A protein and the small-molecule ligand that binds it are described below.
Small molecule (SMILES): CC(=O)N[C@@H]1[C@@H](O)[C@H](O)[C@@H](CO)O[C@H]1O

Sequence of chain 1.E:
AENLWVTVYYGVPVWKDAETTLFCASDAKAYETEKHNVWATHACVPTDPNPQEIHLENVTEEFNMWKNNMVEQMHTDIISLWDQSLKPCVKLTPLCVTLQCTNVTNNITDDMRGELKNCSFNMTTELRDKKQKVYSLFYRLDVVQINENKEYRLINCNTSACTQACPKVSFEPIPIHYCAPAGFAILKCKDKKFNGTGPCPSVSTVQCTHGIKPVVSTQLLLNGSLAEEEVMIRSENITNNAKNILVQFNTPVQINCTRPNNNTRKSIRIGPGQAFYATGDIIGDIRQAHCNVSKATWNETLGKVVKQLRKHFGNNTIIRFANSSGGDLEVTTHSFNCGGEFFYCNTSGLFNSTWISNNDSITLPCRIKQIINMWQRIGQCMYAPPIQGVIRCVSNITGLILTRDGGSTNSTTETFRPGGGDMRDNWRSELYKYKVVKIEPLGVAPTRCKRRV

Binding-site contacts:
Ligand atom N2 contacts residue ASN103 of chain 1.E at 2.9 Å (h-bond).
Ligand atom C6 contacts residue GLY114 of chain 1.E at 4.5 Å.
Ligand atom C1 contacts residue ASN103 of chain 1.E at 1.4 Å.
Ligand atom O5 contacts residue ARG113 of chain 1.E at 3.7 Å.
Ligand atom C7 contacts residue LYS117 of chain 1.E at 4.2 Å.
Ligand atom C5 contacts residue ARG113 of chain 1.E at 4.1 Å.
Ligand atom O6 contacts residue ARG113 of chain 1.E at 3.9 Å.
Ligand atom N2 contacts residue LYS117 of chain 1.E at 3.3 Å (salt-bridge).
Ligand atom O5 contacts residue ASN103 of chain 1.E at 2.4 Å (h-bond).
Ligand atom C3 contacts residue LYS117 of chain 1.E at 4.3 Å.
Ligand atom C5 contacts residue GLY114 of chain 1.E at 4.4 Å.
Ligand atom C8 contacts residue TYR161 of chain 1.E at 4.4 Å (hydrophobic).
Ligand atom C8 contacts residue LYS117 of chain 1.E at 4.0 Å.
Ligand atom C2 contacts residue LYS117 of chain 1.E at 4.2 Å.
Ligand atom O5 contacts residue GLY114 of chain 1.E at 4.4 Å.
Ligand atom C2 contacts residue ASN103 of chain 1.E at 2.4 Å.
Ligand atom C1 contacts residue LYS117 of chain 1.E at 4.3 Å.
Ligand atom O7 contacts residue ASN103 of chain 1.E at 4.1 Å.
Ligand atom C7 contacts residue ASN103 of chain 1.E at 3.6 Å.
Ligand atom C6 contacts residue ARG113 of chain 1.E at 3.2 Å.
Ligand atom C4 contacts residue ASN103 of chain 1.E at 4.2 Å.
Ligand atom C3 contacts residue ASN103 of chain 1.E at 3.7 Å.
Ligand atom C8 contacts residue ASN103 of chain 1.E at 3.9 Å.
Ligand atom C5 contacts residue ASN103 of chain 1.E at 3.7 Å.